Binding-site contacts:
Ligand atom O6 contacts residue GLN51 of chain 1.B at 3.6 Å.
Ligand atom C2 contacts residue ASN118 of chain 1.B at 2.5 Å.
Ligand atom C6 contacts residue ASP55 of chain 1.B at 3.5 Å.
Ligand atom O7 contacts residue ASN118 of chain 1.B at 3.3 Å (h-bond).
Ligand atom O5 contacts residue GLN51 of chain 1.B at 3.6 Å.
Ligand atom C6 contacts residue GLN51 of chain 1.B at 3.8 Å.
Ligand atom C5 contacts residue ASN118 of chain 1.B at 3.7 Å.
Ligand atom C3 contacts residue ASN118 of chain 1.B at 3.9 Å.
Ligand atom C8 contacts residue GLN121 of chain 1.B at 3.8 Å.
Ligand atom C7 contacts residue ASN118 of chain 1.B at 3.3 Å.
Ligand atom O5 contacts residue ASN118 of chain 1.B at 2.4 Å (h-bond).
Ligand atom C8 contacts residue ASN118 of chain 1.B at 4.4 Å.
Ligand atom N2 contacts residue ASN118 of chain 1.B at 3.0 Å (h-bond).
Ligand atom C4 contacts residue ASN118 of chain 1.B at 4.4 Å.
Ligand atom C1 contacts residue ASN118 of chain 1.B at 1.4 Å.
Ligand atom O6 contacts residue ASP55 of chain 1.B at 3.0 Å (salt-bridge).

A protein and the small-molecule ligand that binds it are described below.
Small molecule (SMILES): CC(=O)N[C@H]1[C@H](O[C@H]2[C@H](O)[C@@H](NC(C)=O)CO[C@@H]2CO)O[C@H](CO)[C@@H](O)[C@@H]1O

Sequence of chain 1.B:
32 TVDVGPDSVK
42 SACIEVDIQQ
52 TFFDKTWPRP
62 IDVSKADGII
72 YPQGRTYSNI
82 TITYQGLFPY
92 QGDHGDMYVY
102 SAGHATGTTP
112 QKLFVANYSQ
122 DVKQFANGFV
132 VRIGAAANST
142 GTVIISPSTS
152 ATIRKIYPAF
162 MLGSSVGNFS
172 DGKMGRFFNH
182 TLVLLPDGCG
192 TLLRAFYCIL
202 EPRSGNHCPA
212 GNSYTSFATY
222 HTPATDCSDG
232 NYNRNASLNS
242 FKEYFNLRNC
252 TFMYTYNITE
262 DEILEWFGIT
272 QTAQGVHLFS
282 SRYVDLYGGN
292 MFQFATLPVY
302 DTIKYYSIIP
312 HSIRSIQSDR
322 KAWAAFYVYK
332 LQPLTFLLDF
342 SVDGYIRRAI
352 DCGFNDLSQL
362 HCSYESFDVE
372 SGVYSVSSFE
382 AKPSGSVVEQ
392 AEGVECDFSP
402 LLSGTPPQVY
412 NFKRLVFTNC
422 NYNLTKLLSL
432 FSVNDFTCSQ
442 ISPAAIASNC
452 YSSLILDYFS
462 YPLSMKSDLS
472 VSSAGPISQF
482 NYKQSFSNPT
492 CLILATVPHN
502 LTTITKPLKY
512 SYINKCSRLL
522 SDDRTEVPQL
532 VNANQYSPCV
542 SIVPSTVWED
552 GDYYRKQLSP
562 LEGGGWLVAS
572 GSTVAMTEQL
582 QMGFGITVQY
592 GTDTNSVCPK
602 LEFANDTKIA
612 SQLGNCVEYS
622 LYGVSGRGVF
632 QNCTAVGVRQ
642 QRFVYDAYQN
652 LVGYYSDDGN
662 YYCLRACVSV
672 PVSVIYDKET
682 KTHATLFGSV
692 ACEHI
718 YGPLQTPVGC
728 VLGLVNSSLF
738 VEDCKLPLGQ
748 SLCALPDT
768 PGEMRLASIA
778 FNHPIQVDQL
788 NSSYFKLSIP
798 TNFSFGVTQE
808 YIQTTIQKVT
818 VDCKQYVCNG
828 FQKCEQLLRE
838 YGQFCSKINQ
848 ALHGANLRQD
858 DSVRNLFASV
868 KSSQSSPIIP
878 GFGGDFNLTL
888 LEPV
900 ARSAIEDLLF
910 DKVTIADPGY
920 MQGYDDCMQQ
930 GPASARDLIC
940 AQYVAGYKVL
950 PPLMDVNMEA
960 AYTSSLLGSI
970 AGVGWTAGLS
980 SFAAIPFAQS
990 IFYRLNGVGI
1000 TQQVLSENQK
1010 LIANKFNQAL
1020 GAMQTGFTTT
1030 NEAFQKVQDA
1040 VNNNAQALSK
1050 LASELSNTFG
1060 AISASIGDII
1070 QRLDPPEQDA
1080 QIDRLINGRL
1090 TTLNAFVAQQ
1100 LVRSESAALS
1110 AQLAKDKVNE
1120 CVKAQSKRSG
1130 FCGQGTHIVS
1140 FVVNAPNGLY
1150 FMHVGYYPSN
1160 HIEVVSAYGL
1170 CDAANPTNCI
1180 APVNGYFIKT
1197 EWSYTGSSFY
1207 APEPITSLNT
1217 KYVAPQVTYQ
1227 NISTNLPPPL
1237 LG